Sequence of chain 1.A:
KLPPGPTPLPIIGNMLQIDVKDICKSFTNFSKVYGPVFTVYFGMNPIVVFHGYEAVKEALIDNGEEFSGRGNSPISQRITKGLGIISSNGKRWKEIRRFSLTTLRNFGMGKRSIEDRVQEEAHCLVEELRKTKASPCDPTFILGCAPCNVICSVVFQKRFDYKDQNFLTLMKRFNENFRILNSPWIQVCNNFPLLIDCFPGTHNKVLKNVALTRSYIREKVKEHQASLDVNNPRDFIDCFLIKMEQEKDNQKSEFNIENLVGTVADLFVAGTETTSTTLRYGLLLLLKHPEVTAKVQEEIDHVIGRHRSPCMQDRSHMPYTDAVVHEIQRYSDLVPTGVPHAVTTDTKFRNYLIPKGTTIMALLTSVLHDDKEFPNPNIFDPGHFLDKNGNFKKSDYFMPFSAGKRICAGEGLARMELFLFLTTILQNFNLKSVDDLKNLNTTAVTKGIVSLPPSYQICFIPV

Binding-site contacts:
Ligand atom C8 contacts residue ILE95 of chain 1.A at 4.0 Å (hydrophobic).
Ligand atom C14 contacts residue SER85 of chain 1.A at 3.5 Å.
Ligand atom C18 contacts residue ALA279 of chain 1.A at 3.9 Å (hydrophobic).
Ligand atom O2 contacts residue GLY80 of chain 1.A at 2.6 Å (h-bond).
Ligand atom C20 contacts residue PRO349 of chain 1.A at 3.7 Å (hydrophobic).
Ligand atom C17 contacts residue ILE458 of chain 1.A at 3.9 Å (hydrophobic).
Ligand atom C20 contacts residue 9CR1 of chain 1.F at 3.8 Å.
Ligand atom C18 contacts residue HEM1 of chain 1.D at 3.7 Å.
Ligand atom C19 contacts residue ILE95 of chain 1.A at 3.9 Å (hydrophobic).
Ligand atom C16 contacts residue VAL278 of chain 1.A at 3.8 Å (hydrophobic).
Ligand atom C11 contacts residue 9CR1 of chain 1.F at 3.8 Å.
Ligand atom C2 contacts residue THR283 of chain 1.A at 3.9 Å.
Ligand atom C16 contacts residue PHE187 of chain 1.A at 4.1 Å (hydrophobic).
Ligand atom C19 contacts residue 9CR1 of chain 1.F at 3.8 Å.
Ligand atom O1 contacts residue SER82 of chain 1.A at 3.3 Å (h-bond).
Ligand atom C14 contacts residue ASN81 of chain 1.A at 4.1 Å.
Ligand atom C12 contacts residue SER85 of chain 1.A at 3.7 Å.
Ligand atom C15 contacts residue ASN81 of chain 1.A at 3.3 Å.
Ligand atom C12 contacts residue 9CR1 of chain 1.F at 4.0 Å.
Ligand atom C18 contacts residue ILE95 of chain 1.A at 3.5 Å (hydrophobic).
Ligand atom C16 contacts residue 9CR1 of chain 1.F at 4.1 Å.
Ligand atom C13 contacts residue 9CR1 of chain 1.F at 4.1 Å.
Ligand atom C12 contacts residue SER96 of chain 1.A at 3.8 Å.
Ligand atom C9 contacts residue ILE95 of chain 1.A at 3.8 Å (hydrophobic).
Ligand atom O2 contacts residue PRO349 of chain 1.A at 3.9 Å.
Ligand atom C3 contacts residue THR283 of chain 1.A at 3.5 Å.
Ligand atom C11 contacts residue ILE95 of chain 1.A at 4.0 Å (hydrophobic).
Ligand atom C13 contacts residue SER85 of chain 1.A at 4.1 Å.
Ligand atom C15 contacts residue GLY80 of chain 1.A at 3.5 Å.
Ligand atom C4 contacts residue HEM1 of chain 1.D at 3.5 Å.
Ligand atom O1 contacts residue ASN81 of chain 1.A at 3.1 Å (h-bond).
Ligand atom O2 contacts residue ASN81 of chain 1.A at 3.4 Å (h-bond).
Ligand atom O1 contacts residue GLY80 of chain 1.A at 3.6 Å.
Ligand atom C5 contacts residue ALA279 of chain 1.A at 4.2 Å (hydrophobic).
Ligand atom C10 contacts residue ILE95 of chain 1.A at 3.8 Å (hydrophobic).
Ligand atom C17 contacts residue 9CR1 of chain 1.F at 3.6 Å.
Ligand atom C4 contacts residue VAL348 of chain 1.A at 4.0 Å (hydrophobic).
Ligand atom C20 contacts residue VAL348 of chain 1.A at 3.5 Å (hydrophobic).
Ligand atom C17 contacts residue VAL459 of chain 1.A at 4.0 Å (hydrophobic).
Ligand atom O2 contacts residue ARG79 of chain 1.A at 3.4 Å.

The small molecule below binds the protein below.
Small molecule (SMILES): CC1=C(/C=C/C(C)=C\C=C\C(C)=C\C(=O)O)C(C)(C)CCC1